A protein and the small-molecule ligand that binds it are described below.
Small molecule (SMILES): Nc1ncnc2c1ncn2[C@@H]1O[C@H](CO[P](=O)(O)O[P](=O)(O)NP(=O)(O)O)[C@@H](O)[C@H]1O

Binding-site contacts:
Ligand atom O2A contacts residue MG1 of chain 3.K at 2.2 Å.
Ligand atom C6 contacts residue PRO45 of chain 3.D at 3.4 Å (hydrophobic).
Ligand atom N6 contacts residue ILE494 of chain 3.D at 3.2 Å.
Ligand atom O1A contacts residue LEU43 of chain 3.D at 3.3 Å.
Ligand atom O2' contacts residue ALA410 of chain 3.D at 2.9 Å.
Ligand atom O3A contacts residue LEU43 of chain 3.D at 3.5 Å.
Ligand atom O5' contacts residue GLY44 of chain 3.D at 2.9 Å (h-bond).
Ligand atom O4' contacts residue GLY44 of chain 3.D at 3.5 Å.
Ligand atom O5' contacts residue LEU43 of chain 3.D at 3.5 Å.
Ligand atom O1G contacts residue THR98 of chain 3.D at 3.2 Å (h-bond).
Ligand atom O2G contacts residue GLY96 of chain 3.D at 3.3 Å (h-bond).
Ligand atom N3B contacts residue THR98 of chain 3.D at 3.0 Å (h-bond).
Ligand atom O3G contacts residue ASP95 of chain 3.D at 3.3 Å (salt-bridge).
Ligand atom O1G contacts residue ASP64 of chain 3.D at 3.6 Å.
Ligand atom O1G contacts residue THR97 of chain 3.D at 3.0 Å (h-bond).
Ligand atom N3B contacts residue THR97 of chain 3.D at 3.0 Å (h-bond).
Ligand atom O2B contacts residue THR98 of chain 3.D at 3.5 Å.
Ligand atom O2B contacts residue LEU43 of chain 3.D at 3.5 Å.
Ligand atom PA contacts residue GLY44 of chain 3.D at 3.5 Å.
Ligand atom PA contacts residue MG1 of chain 3.K at 3.5 Å.
Ligand atom N3 contacts residue GLY411 of chain 3.D at 3.4 Å.
Ligand atom O4' contacts residue LEU451 of chain 3.D at 3.4 Å.
Ligand atom O3G contacts residue MG1 of chain 3.K at 2.2 Å.
Ligand atom O2G contacts residue ASP95 of chain 3.D at 3.6 Å.
Ligand atom O2B contacts residue THR99 of chain 3.D at 2.6 Å (h-bond).
Ligand atom C5 contacts residue PRO45 of chain 3.D at 3.4 Å (hydrophobic).
Ligand atom O2' contacts residue GLY411 of chain 3.D at 3.1 Å (h-bond).
Ligand atom O1G contacts residue CYS65 of chain 3.D at 3.4 Å (h-bond).
Ligand atom O1A contacts residue GLY44 of chain 3.D at 2.9 Å (h-bond).
Ligand atom O2G contacts residue THR97 of chain 3.D at 2.7 Å (h-bond).
Ligand atom O1B contacts residue MG1 of chain 3.K at 3.1 Å.
Ligand atom N3B contacts residue GLY96 of chain 3.D at 3.4 Å (h-bond).
Ligand atom O2' contacts residue GLU496 of chain 3.D at 3.0 Å (salt-bridge).
Ligand atom O2G contacts residue GLY94 of chain 3.D at 3.6 Å (h-bond).
Ligand atom C2 contacts residue ILE479 of chain 3.D at 3.3 Å (hydrophobic).
Ligand atom O1A contacts residue THR42 of chain 3.D at 2.9 Å (h-bond).
Ligand atom PG contacts residue THR97 of chain 3.D at 3.2 Å.
Ligand atom PB contacts residue GLY96 of chain 3.D at 3.5 Å.
Ligand atom O2B contacts residue GLY96 of chain 3.D at 3.4 Å.
Ligand atom O1B contacts residue GLY96 of chain 3.D at 3.0 Å (h-bond).

Sequence of chain 3.D:
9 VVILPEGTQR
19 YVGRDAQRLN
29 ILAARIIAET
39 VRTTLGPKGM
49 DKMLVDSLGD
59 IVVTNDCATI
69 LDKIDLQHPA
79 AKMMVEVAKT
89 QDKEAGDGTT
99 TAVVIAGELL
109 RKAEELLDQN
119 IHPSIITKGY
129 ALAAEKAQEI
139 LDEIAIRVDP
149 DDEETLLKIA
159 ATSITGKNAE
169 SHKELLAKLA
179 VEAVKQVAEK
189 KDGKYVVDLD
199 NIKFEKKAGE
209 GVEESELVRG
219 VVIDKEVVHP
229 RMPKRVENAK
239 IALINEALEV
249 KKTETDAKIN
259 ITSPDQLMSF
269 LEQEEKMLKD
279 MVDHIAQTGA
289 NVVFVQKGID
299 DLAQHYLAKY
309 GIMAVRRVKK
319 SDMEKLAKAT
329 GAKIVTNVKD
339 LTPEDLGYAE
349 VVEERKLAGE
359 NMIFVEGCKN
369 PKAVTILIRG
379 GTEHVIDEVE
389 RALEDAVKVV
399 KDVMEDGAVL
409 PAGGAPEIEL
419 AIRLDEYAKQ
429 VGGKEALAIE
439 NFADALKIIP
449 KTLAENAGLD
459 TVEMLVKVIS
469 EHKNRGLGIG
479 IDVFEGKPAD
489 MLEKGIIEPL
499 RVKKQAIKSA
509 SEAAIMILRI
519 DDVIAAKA